Binding-site contacts:
Ligand atom O5 contacts residue TRP627 of chain 1.D at 3.9 Å.
Ligand atom O4 contacts residue ASP682 of chain 1.D at 2.3 Å (salt-bridge).
Ligand atom C3 contacts residue ASN650 of chain 1.D at 3.6 Å.
Ligand atom O3 contacts residue ASN650 of chain 1.D at 3.9 Å.
Ligand atom C4 contacts residue ASN650 of chain 1.D at 4.2 Å.
Ligand atom C4 contacts residue ASP682 of chain 1.D at 3.3 Å.
Ligand atom O5 contacts residue ASN650 of chain 1.D at 2.4 Å (h-bond).
Ligand atom C3 contacts residue ASP682 of chain 1.D at 3.4 Å.
Ligand atom N2 contacts residue ASN650 of chain 1.D at 3.3 Å (h-bond).
Ligand atom N2 contacts residue ASP682 of chain 1.D at 3.2 Å (salt-bridge).
Ligand atom C2 contacts residue ASN650 of chain 1.D at 2.5 Å.
Ligand atom O7 contacts residue LEU648 of chain 1.D at 4.4 Å.
Ligand atom C2 contacts residue ASP682 of chain 1.D at 3.9 Å.
Ligand atom O7 contacts residue ASP682 of chain 1.D at 3.7 Å.
Ligand atom C1 contacts residue ASN650 of chain 1.D at 1.4 Å.
Ligand atom C7 contacts residue ASN650 of chain 1.D at 4.0 Å.
Ligand atom C8 contacts residue ASN650 of chain 1.D at 4.1 Å.
Ligand atom C6 contacts residue TRP627 of chain 1.D at 4.5 Å (hydrophobic).
Ligand atom C5 contacts residue ASN650 of chain 1.D at 3.6 Å.
Ligand atom C7 contacts residue ASP682 of chain 1.D at 3.6 Å.

A small-molecule ligand and the protein it binds are described below.
Small molecule (SMILES): CC(=O)N[C@@H]1[C@@H](O)[C@H](O)[C@@H](CO)O[C@H]1O

Sequence of chain 1.D:
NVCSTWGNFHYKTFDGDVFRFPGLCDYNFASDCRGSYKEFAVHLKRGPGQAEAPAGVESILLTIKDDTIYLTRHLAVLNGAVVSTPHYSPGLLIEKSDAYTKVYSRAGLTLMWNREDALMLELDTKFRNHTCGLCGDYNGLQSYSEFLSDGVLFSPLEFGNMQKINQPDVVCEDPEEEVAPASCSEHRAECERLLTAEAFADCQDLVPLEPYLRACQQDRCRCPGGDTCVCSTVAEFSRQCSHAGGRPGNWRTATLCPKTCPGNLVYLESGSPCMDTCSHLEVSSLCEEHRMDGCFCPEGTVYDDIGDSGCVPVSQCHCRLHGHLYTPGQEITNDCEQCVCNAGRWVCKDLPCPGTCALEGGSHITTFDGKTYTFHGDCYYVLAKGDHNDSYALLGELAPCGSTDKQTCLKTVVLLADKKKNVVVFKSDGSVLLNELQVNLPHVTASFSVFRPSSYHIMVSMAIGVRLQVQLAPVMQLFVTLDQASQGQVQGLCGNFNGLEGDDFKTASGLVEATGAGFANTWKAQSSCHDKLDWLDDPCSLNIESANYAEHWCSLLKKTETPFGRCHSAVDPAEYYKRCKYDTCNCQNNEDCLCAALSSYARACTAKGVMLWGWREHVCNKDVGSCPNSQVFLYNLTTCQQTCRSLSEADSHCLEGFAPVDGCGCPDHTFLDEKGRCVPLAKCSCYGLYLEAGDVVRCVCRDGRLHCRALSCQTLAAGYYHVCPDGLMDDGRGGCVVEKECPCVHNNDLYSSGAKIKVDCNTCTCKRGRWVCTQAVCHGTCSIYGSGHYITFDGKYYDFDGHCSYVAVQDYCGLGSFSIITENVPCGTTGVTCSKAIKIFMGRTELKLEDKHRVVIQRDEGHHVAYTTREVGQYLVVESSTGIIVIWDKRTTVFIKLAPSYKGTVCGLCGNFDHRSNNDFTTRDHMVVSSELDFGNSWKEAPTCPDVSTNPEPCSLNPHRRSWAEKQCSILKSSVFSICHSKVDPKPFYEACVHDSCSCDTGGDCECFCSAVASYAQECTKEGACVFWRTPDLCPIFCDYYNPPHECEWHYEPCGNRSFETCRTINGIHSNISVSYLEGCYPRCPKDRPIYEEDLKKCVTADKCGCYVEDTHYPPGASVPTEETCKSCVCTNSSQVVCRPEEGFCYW